Sequence of chain 1.B:
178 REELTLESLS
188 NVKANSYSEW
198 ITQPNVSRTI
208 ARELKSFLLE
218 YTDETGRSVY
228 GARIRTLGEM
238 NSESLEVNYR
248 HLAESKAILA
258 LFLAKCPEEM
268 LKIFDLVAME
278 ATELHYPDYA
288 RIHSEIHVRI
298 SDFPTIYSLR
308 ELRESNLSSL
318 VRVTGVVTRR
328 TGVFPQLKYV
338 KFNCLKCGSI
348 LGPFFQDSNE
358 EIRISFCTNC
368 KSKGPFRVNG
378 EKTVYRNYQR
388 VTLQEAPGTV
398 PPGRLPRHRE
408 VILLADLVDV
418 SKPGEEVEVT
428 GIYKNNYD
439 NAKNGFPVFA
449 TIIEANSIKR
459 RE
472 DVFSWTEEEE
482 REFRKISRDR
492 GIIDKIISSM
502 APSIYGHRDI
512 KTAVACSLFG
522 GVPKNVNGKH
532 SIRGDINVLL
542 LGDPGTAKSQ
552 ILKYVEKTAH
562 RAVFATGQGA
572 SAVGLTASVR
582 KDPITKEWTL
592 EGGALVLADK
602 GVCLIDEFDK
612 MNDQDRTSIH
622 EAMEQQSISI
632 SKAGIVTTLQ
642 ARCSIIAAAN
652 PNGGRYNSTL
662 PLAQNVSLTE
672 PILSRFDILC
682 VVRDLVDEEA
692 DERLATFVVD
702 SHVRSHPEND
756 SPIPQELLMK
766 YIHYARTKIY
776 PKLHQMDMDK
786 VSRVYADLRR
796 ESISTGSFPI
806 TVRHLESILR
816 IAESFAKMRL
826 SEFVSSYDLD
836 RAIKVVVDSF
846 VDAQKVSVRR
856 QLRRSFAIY

Sequence of chain 1.F:
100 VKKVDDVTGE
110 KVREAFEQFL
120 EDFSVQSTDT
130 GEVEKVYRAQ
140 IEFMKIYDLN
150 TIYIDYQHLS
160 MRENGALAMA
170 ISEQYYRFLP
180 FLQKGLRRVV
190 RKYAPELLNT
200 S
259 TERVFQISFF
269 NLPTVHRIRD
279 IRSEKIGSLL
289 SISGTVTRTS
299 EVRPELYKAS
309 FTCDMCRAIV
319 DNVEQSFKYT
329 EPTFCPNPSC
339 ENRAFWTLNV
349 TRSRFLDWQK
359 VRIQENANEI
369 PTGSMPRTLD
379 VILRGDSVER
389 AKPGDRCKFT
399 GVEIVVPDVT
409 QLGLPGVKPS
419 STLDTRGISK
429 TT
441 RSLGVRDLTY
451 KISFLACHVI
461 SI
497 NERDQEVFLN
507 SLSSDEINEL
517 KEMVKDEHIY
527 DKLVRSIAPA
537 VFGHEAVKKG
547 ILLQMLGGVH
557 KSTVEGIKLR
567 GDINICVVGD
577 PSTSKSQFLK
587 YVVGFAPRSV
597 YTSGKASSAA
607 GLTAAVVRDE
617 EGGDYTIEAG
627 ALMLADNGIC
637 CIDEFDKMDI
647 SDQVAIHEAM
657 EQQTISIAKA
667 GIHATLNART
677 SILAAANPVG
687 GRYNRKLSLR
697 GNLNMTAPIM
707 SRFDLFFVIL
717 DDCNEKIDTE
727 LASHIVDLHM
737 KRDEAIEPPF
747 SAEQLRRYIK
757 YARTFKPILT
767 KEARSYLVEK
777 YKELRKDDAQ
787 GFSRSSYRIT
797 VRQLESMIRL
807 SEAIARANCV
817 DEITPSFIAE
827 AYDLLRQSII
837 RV

A protein and the small-molecule ligand that binds it are described below.
Small molecule (SMILES): Nc1ncnc2c1ncn2[C@@H]1O[C@H](COP(=O)(O)OP(=O)(O)OP(O)(O)=S)[C@@H](O)[C@H]1O

Binding-site contacts:
Ligand atom C8 contacts residue GLY546 of chain 1.B at 3.4 Å.
Ligand atom O3G contacts residue PRO545 of chain 1.B at 3.4 Å.
Ligand atom O5' contacts residue ARG798 of chain 1.F at 3.2 Å (salt-bridge).
Ligand atom C2 contacts residue TYR506 of chain 1.B at 3.7 Å (hydrophobic).
Ligand atom O2A contacts residue MG1 of chain 1.T at 3.4 Å.
Ligand atom O2B contacts residue SER550 of chain 1.B at 2.7 Å (h-bond).
Ligand atom C8 contacts residue ALA548 of chain 1.B at 3.7 Å (hydrophobic).
Ligand atom PB contacts residue MG1 of chain 1.T at 3.5 Å.
Ligand atom N6 contacts residue HIS508 of chain 1.B at 3.4 Å.
Ligand atom O1B contacts residue LYS549 of chain 1.B at 3.1 Å (salt-bridge).
Ligand atom N7 contacts residue ALA548 of chain 1.B at 3.7 Å.
Ligand atom N1 contacts residue TYR506 of chain 1.B at 2.8 Å (h-bond).
Ligand atom N1 contacts residue ILE505 of chain 1.B at 3.7 Å.
Ligand atom O1A contacts residue ALA548 of chain 1.B at 3.0 Å.
Ligand atom PA contacts residue ARG798 of chain 1.F at 3.8 Å.
Ligand atom O2A contacts residue ARG798 of chain 1.F at 3.5 Å (salt-bridge).
Ligand atom O3G contacts residue ASN651 of chain 1.B at 3.1 Å (h-bond).
Ligand atom C2 contacts residue SER504 of chain 1.B at 3.5 Å.
Ligand atom C5' contacts residue ARG798 of chain 1.F at 3.7 Å.
Ligand atom C6 contacts residue TYR506 of chain 1.B at 3.5 Å (hydrophobic).
Ligand atom O1A contacts residue GLN551 of chain 1.B at 3.1 Å.
Ligand atom O3B contacts residue GLY546 of chain 1.B at 3.3 Å (h-bond).
Ligand atom O1B contacts residue GLY546 of chain 1.B at 3.6 Å (h-bond).
Ligand atom PG contacts residue MG1 of chain 1.T at 3.8 Å.
Ligand atom N6 contacts residue TYR506 of chain 1.B at 3.0 Å (h-bond).
Ligand atom O3A contacts residue ARG798 of chain 1.F at 3.8 Å.
Ligand atom C5 contacts residue ALA548 of chain 1.B at 3.7 Å (hydrophobic).
Ligand atom N1 contacts residue LEU695 of chain 1.B at 3.6 Å.
Ligand atom O3B contacts residue MG1 of chain 1.T at 3.8 Å.
Ligand atom O2B contacts residue MG1 of chain 1.T at 2.2 Å.
Ligand atom O3' contacts residue GLU801 of chain 1.F at 2.9 Å (salt-bridge).
Ligand atom O2G contacts residue MG1 of chain 1.T at 2.4 Å.
Ligand atom O1B contacts residue ALA548 of chain 1.B at 3.5 Å (h-bond).
Ligand atom O2A contacts residue SER550 of chain 1.B at 3.4 Å (h-bond).
Ligand atom C5' contacts residue GLY546 of chain 1.B at 3.6 Å.
Ligand atom O3A contacts residue ALA548 of chain 1.B at 3.6 Å.
Ligand atom C6 contacts residue LEU695 of chain 1.B at 3.5 Å (hydrophobic).
Ligand atom O1B contacts residue THR547 of chain 1.B at 3.2 Å (h-bond).
Ligand atom O3B contacts residue ARG798 of chain 1.F at 3.5 Å (salt-bridge).
Ligand atom N7 contacts residue GLY546 of chain 1.B at 3.7 Å.